Sequence of chain 1.A:
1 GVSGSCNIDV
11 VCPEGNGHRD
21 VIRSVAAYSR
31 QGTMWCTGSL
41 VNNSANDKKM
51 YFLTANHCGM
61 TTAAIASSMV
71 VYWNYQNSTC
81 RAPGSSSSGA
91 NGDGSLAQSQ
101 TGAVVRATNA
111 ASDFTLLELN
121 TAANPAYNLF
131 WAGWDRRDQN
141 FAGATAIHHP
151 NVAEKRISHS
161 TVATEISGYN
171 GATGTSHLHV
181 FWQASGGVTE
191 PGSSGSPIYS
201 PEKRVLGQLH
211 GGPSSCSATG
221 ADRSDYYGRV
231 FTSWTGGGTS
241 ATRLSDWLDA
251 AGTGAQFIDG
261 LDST

Sequence of chain 1.B:
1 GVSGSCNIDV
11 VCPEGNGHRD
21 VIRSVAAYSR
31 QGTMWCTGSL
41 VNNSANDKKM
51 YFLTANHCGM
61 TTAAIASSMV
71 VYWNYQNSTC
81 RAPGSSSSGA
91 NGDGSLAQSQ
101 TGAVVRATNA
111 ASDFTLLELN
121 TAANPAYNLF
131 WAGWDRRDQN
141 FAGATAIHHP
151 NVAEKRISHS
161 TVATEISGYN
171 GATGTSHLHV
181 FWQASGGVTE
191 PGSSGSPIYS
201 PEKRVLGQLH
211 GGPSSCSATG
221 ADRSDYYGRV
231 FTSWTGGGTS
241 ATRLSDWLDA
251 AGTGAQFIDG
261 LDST

A small-molecule ligand and the protein it binds are described below.
Small molecule (SMILES): Cc1ccc(S(=O)(=O)N[C@@H](CCCCN)[C@H](O)CCl)cc1

Binding-site contacts:
Ligand atom C8 contacts residue HIS57 of chain 1.A at 1.5 Å.
Ligand atom N contacts residue HIS57 of chain 1.A at 3.2 Å (h-bond).
Ligand atom OS1 contacts residue TYR169 of chain 1.A at 3.5 Å (h-bond).
Ligand atom C4 contacts residue HIS57 of chain 1.A at 3.3 Å.
Ligand atom C5 contacts residue HIS57 of chain 1.A at 3.8 Å.
Ligand atom NZ contacts residue SER214 of chain 1.A at 3.0 Å (h-bond).
Ligand atom O contacts residue SER194 of chain 1.A at 2.3 Å (h-bond).
Ligand atom CE contacts residue GLY212 of chain 1.A at 3.4 Å.
Ligand atom OS1 contacts residue HIS210 of chain 1.A at 3.6 Å (h-bond).
Ligand atom NZ contacts residue GLY212 of chain 1.A at 3.4 Å (h-bond).
Ligand atom CD contacts residue GLU190 of chain 1.A at 3.7 Å.
Ligand atom CA contacts residue HIS57 of chain 1.A at 3.5 Å.
Ligand atom OS1 contacts residue TYR169 of chain 1.B at 3.6 Å.
Ligand atom CA contacts residue HIS210 of chain 1.A at 3.7 Å.
Ligand atom CE contacts residue SER214 of chain 1.A at 3.8 Å.
Ligand atom NZ contacts residue THR189 of chain 1.A at 3.0 Å (h-bond).
Ligand atom C contacts residue HIS57 of chain 1.A at 2.6 Å.
Ligand atom C7 contacts residue TYR169 of chain 1.B at 3.7 Å (hydrophobic).
Ligand atom CB contacts residue SER194 of chain 1.A at 2.8 Å.
Ligand atom C7 contacts residue HIS57 of chain 1.A at 3.5 Å.
Ligand atom C3 contacts residue HIS57 of chain 1.A at 3.7 Å.
Ligand atom O contacts residue GLY192 of chain 1.A at 2.7 Å (h-bond).
Ligand atom C1 contacts residue ALA110 of chain 1.B at 3.1 Å (hydrophobic).
Ligand atom C6 contacts residue HIS57 of chain 1.A at 3.4 Å.
Ligand atom C2 contacts residue HIS57 of chain 1.A at 3.5 Å.
Ligand atom C8 contacts residue SER194 of chain 1.A at 2.4 Å.
Ligand atom NZ contacts residue ASP225 of chain 1.A at 2.8 Å (salt-bridge).
Ligand atom C4 contacts residue HIS210 of chain 1.B at 3.5 Å.
Ligand atom CD contacts residue THR189 of chain 1.A at 3.5 Å.
Ligand atom C2 contacts residue HIS210 of chain 1.B at 3.7 Å.
Ligand atom CE contacts residue ASP225 of chain 1.A at 3.6 Å.
Ligand atom N contacts residue SER194 of chain 1.A at 2.9 Å (h-bond).
Ligand atom O contacts residue HIS57 of chain 1.A at 3.7 Å.
Ligand atom O contacts residue PRO191 of chain 1.A at 3.7 Å.
Ligand atom N contacts residue HIS210 of chain 1.A at 2.8 Å (h-bond).
Ligand atom C contacts residue SER194 of chain 1.A at 1.4 Å.
Ligand atom OS1 contacts residue GLY211 of chain 1.A at 3.7 Å.
Ligand atom CA contacts residue SER194 of chain 1.A at 2.4 Å.
Ligand atom C1 contacts residue HIS210 of chain 1.B at 3.7 Å.
Ligand atom CE contacts residue THR189 of chain 1.A at 3.8 Å.